Sequence of chain 2.A:
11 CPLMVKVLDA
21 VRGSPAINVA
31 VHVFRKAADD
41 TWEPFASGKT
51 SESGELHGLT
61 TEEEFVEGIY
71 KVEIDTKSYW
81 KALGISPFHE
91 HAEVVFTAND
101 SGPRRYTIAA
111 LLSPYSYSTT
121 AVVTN

Sequence of chain 1.A:
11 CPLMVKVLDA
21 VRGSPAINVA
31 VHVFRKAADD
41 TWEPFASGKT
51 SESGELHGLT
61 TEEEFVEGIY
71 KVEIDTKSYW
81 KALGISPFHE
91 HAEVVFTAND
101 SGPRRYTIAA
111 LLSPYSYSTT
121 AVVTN

The protein below binds the small molecule below.
Small molecule (SMILES): O=C(O)CCO/N=C/c1cc(Br)cc(Br)c1O

Binding-site contacts:
Ligand atom O17 contacts residue LYS16 of chain 1.A at 3.9 Å.
Ligand atom N11 contacts residue ALA109 of chain 2.A at 3.9 Å.
Ligand atom C14 contacts residue LEU18 of chain 1.A at 3.3 Å (hydrophobic).
Ligand atom C15 contacts residue LYS16 of chain 1.A at 3.4 Å.
Ligand atom BR8 contacts residue THR119 of chain 1.A at 3.8 Å.
Ligand atom BR1 contacts residue ALA110 of chain 2.A at 3.9 Å.
Ligand atom C05 contacts residue LEU111 of chain 2.A at 3.8 Å (hydrophobic).
Ligand atom N11 contacts residue ND51 of chain 2.C at 1.2 Å.
Ligand atom N11 contacts residue LEU18 of chain 1.A at 3.7 Å.
Ligand atom C03 contacts residue ND51 of chain 2.C at 0.3 Å.
Ligand atom BR1 contacts residue ND51 of chain 2.C at 0.9 Å.
Ligand atom BR1 contacts residue LEU111 of chain 2.A at 3.7 Å.
Ligand atom O12 contacts residue ND51 of chain 2.C at 2.4 Å.
Ligand atom BR1 contacts residue THR120 of chain 2.A at 3.4 Å.
Ligand atom C14 contacts residue VAL122 of chain 2.A at 3.8 Å (hydrophobic).
Ligand atom O07 contacts residue ALA109 of chain 1.A at 2.7 Å.
Ligand atom O07 contacts residue ALA110 of chain 1.A at 3.9 Å.
Ligand atom C03 contacts residue ALA109 of chain 2.A at 4.0 Å (hydrophobic).
Ligand atom C01 contacts residue ND51 of chain 2.C at 0.3 Å.
Ligand atom C06 contacts residue THR120 of chain 1.A at 3.9 Å.
Ligand atom C05 contacts residue SER118 of chain 2.A at 4.0 Å.
Ligand atom BR1 contacts residue SER118 of chain 2.A at 3.4 Å.
Ligand atom BR8 contacts residue SER118 of chain 1.A at 3.0 Å.
Ligand atom C02 contacts residue ND51 of chain 2.C at 0.3 Å.
Ligand atom C05 contacts residue ND51 of chain 2.C at 0.5 Å.
Ligand atom O12 contacts residue LYS16 of chain 1.A at 3.9 Å.
Ligand atom C09 contacts residue LEU18 of chain 1.A at 4.0 Å (hydrophobic).
Ligand atom BR8 contacts residue THR120 of chain 1.A at 2.9 Å.
Ligand atom C13 contacts residue ALA109 of chain 2.A at 3.8 Å (hydrophobic).
Ligand atom O07 contacts residue ND51 of chain 2.C at 1.4 Å.
Ligand atom BR8 contacts residue ND51 of chain 2.C at 0.9 Å.
Ligand atom BR1 contacts residue THR119 of chain 2.A at 3.9 Å.
Ligand atom C14 contacts residue LYS16 of chain 1.A at 3.6 Å.
Ligand atom O17 contacts residue VAL122 of chain 2.A at 3.5 Å.
Ligand atom O16 contacts residue LYS16 of chain 1.A at 3.3 Å.
Ligand atom BR1 contacts residue ALA109 of chain 2.A at 3.6 Å.
Ligand atom C09 contacts residue ND51 of chain 2.C at 0.6 Å.
Ligand atom C04 contacts residue ND51 of chain 2.C at 0.4 Å.
Ligand atom C06 contacts residue ND51 of chain 2.C at 0.4 Å.
Ligand atom C13 contacts residue ND51 of chain 2.C at 3.5 Å.